Binding-site contacts:
Ligand atom C8 contacts residue THR189 of chain 1.A at 4.2 Å.
Ligand atom N2 contacts residue THR189 of chain 1.A at 4.0 Å.
Ligand atom C5 contacts residue ASN187 of chain 1.A at 3.6 Å.
Ligand atom O7 contacts residue ASN187 of chain 1.A at 3.9 Å.
Ligand atom C7 contacts residue ASN187 of chain 1.A at 3.8 Å.
Ligand atom C1 contacts residue ASN187 of chain 1.A at 1.4 Å.
Ligand atom C5 contacts residue TRP185 of chain 1.A at 4.1 Å (hydrophobic).
Ligand atom C2 contacts residue ASN187 of chain 1.A at 2.6 Å.
Ligand atom O5 contacts residue ASN187 of chain 1.A at 2.2 Å (h-bond).
Ligand atom N2 contacts residue ASN187 of chain 1.A at 3.3 Å (h-bond).
Ligand atom C3 contacts residue ASN187 of chain 1.A at 3.9 Å.
Ligand atom O5 contacts residue TRP185 of chain 1.A at 4.2 Å.
Ligand atom C4 contacts residue ASN187 of chain 1.A at 4.2 Å.
Ligand atom C6 contacts residue TRP185 of chain 1.A at 3.9 Å (hydrophobic).
Ligand atom C1 contacts residue THR189 of chain 1.A at 3.8 Å.

A small-molecule ligand and the protein it binds are described below.
Small molecule (SMILES): CC(=O)N[C@@H]1[C@@H](O)[C@H](O)[C@@H](CO)O[C@H]1O

Sequence of chain 1.A:
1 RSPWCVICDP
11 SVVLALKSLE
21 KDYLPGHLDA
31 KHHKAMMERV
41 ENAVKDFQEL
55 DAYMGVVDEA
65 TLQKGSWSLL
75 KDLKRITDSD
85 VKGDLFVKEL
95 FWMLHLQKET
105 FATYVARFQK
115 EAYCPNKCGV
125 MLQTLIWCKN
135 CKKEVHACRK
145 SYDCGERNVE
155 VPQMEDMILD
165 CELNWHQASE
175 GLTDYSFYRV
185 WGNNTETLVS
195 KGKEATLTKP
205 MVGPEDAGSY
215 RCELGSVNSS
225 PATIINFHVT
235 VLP